Sequence of chain 1.B:
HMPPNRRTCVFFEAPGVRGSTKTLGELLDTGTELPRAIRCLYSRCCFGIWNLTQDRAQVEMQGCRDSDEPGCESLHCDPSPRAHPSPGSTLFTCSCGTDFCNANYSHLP

The protein below binds the small molecule below.
Small molecule (SMILES): CC(=O)N[C@@H]1[C@@H](O)[C@H](O)[C@@H](CO)O[C@H]1O

Sequence of chain 1.A:
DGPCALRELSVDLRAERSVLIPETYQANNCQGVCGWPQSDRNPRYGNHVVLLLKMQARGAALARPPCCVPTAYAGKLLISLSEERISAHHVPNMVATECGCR

Binding-site contacts:
Ligand atom C3 contacts residue ASN53 of chain 1.B at 3.8 Å.
Ligand atom O5 contacts residue SER91 of chain 1.B at 4.0 Å.
Ligand atom C5 contacts residue SER91 of chain 1.B at 3.9 Å.
Ligand atom C1 contacts residue GLU62 of chain 1.B at 4.5 Å.
Ligand atom O7 contacts residue ASN53 of chain 1.B at 3.5 Å (h-bond).
Ligand atom C1 contacts residue SER91 of chain 1.B at 3.6 Å.
Ligand atom C3 contacts residue SER91 of chain 1.B at 4.3 Å.
Ligand atom C8 contacts residue ILE93 of chain 1.A at 4.1 Å (hydrophobic).
Ligand atom C8 contacts residue LEU93 of chain 1.B at 4.0 Å (hydrophobic).
Ligand atom O5 contacts residue GLN60 of chain 1.B at 3.8 Å.
Ligand atom C7 contacts residue GLU62 of chain 1.B at 3.9 Å.
Ligand atom C2 contacts residue SER91 of chain 1.B at 4.4 Å.
Ligand atom C5 contacts residue THR55 of chain 1.B at 4.0 Å.
Ligand atom C6 contacts residue THR55 of chain 1.B at 3.9 Å.
Ligand atom N2 contacts residue GLU91 of chain 1.A at 4.2 Å.
Ligand atom O6 contacts residue GLN60 of chain 1.B at 3.6 Å.
Ligand atom C8 contacts residue ASN53 of chain 1.B at 4.5 Å.
Ligand atom C2 contacts residue ASN53 of chain 1.B at 2.4 Å.
Ligand atom C8 contacts residue GLU91 of chain 1.A at 3.2 Å.
Ligand atom O7 contacts residue GLU62 of chain 1.B at 3.1 Å (salt-bridge).
Ligand atom C7 contacts residue GLU91 of chain 1.A at 3.7 Å.
Ligand atom C5 contacts residue ASN53 of chain 1.B at 3.7 Å.
Ligand atom O3 contacts residue GLU91 of chain 1.A at 4.2 Å.
Ligand atom C4 contacts residue ASN53 of chain 1.B at 4.2 Å.
Ligand atom C1 contacts residue ASN53 of chain 1.B at 1.4 Å.
Ligand atom C7 contacts residue ASN53 of chain 1.B at 3.4 Å.
Ligand atom O5 contacts residue ASN53 of chain 1.B at 2.4 Å (h-bond).
Ligand atom O5 contacts residue THR55 of chain 1.B at 3.4 Å.
Ligand atom N2 contacts residue ASN53 of chain 1.B at 2.8 Å (h-bond).
Ligand atom C1 contacts residue THR55 of chain 1.B at 4.1 Å.
Ligand atom C2 contacts residue GLU62 of chain 1.B at 4.4 Å.
Ligand atom O7 contacts residue GLU91 of chain 1.A at 4.2 Å.
Ligand atom C8 contacts residue LEU88 of chain 1.A at 4.2 Å (hydrophobic).